Binding-site contacts:
Ligand atom O2 contacts residue ASP259 of chain 2.B at 3.7 Å.
Ligand atom C2 contacts residue ARG257 of chain 2.B at 3.3 Å.
Ligand atom O8 contacts residue ARG322 of chain 2.B at 2.9 Å (salt-bridge).
Ligand atom O2 contacts residue ARG257 of chain 2.B at 2.7 Å (salt-bridge).
Ligand atom C9 contacts residue ASP259 of chain 2.B at 3.8 Å.
Ligand atom O10 contacts residue ASN311 of chain 2.B at 3.1 Å (h-bond).
Ligand atom C1 contacts residue THR321 of chain 2.B at 3.7 Å.
Ligand atom C1 contacts residue ARG257 of chain 2.B at 3.2 Å.
Ligand atom O5 contacts residue ARG257 of chain 2.B at 3.4 Å (salt-bridge).
Ligand atom C4 contacts residue ARG257 of chain 2.B at 3.6 Å.
Ligand atom O1A contacts residue THR321 of chain 2.B at 3.1 Å (h-bond).
Ligand atom C1 contacts residue ASP259 of chain 2.B at 3.7 Å.
Ligand atom C3 contacts residue ARG257 of chain 2.B at 3.0 Å.
Ligand atom O7 contacts residue ASP310 of chain 2.B at 3.0 Å (salt-bridge).
Ligand atom O3 contacts residue ARG257 of chain 2.B at 2.9 Å.
Ligand atom O1B contacts residue THR321 of chain 2.B at 3.0 Å (h-bond).
Ligand atom C11 contacts residue TYR319 of chain 2.B at 3.9 Å (hydrophobic).
Ligand atom C5 contacts residue TYR319 of chain 2.B at 3.3 Å (hydrophobic).
Ligand atom C4 contacts residue TYR319 of chain 2.B at 3.3 Å (hydrophobic).
Ligand atom O8 contacts residue ASP259 of chain 2.B at 3.7 Å.
Ligand atom O9 contacts residue TYR320 of chain 2.B at 3.7 Å.
Ligand atom C7 contacts residue TYR320 of chain 2.B at 3.9 Å (hydrophobic).
Ligand atom C3 contacts residue ASP259 of chain 2.B at 3.7 Å.
Ligand atom C9 contacts residue ARG322 of chain 2.B at 3.7 Å.
Ligand atom C10 contacts residue TYR319 of chain 2.B at 3.7 Å (hydrophobic).
Ligand atom C9 contacts residue ASP310 of chain 2.B at 3.4 Å.
Ligand atom O4 contacts residue ARG257 of chain 2.B at 3.1 Å (salt-bridge).
Ligand atom O9 contacts residue ASP310 of chain 2.B at 2.6 Å (salt-bridge).
Ligand atom C1 contacts residue ARG257 of chain 2.B at 3.9 Å.
Ligand atom O4 contacts residue TYR319 of chain 2.B at 3.9 Å.
Ligand atom O3 contacts residue ASP259 of chain 2.B at 3.4 Å (salt-bridge).
Ligand atom O1B contacts residue ARG257 of chain 2.B at 3.6 Å.
Ligand atom N5 contacts residue TYR319 of chain 2.B at 2.7 Å (h-bond).
Ligand atom C11 contacts residue TYR320 of chain 2.B at 3.6 Å (hydrophobic).
Ligand atom C6 contacts residue TYR319 of chain 2.B at 3.6 Å (hydrophobic).
Ligand atom N5 contacts residue TYR320 of chain 2.B at 3.7 Å.
Ligand atom O1B contacts residue TYR320 of chain 2.B at 3.6 Å.
Ligand atom C11 contacts residue ASP310 of chain 2.B at 3.7 Å.
Ligand atom C7 contacts residue ASP310 of chain 2.B at 3.8 Å.
Ligand atom O9 contacts residue ARG322 of chain 2.B at 2.9 Å (salt-bridge).

Sequence of chain 2.B:
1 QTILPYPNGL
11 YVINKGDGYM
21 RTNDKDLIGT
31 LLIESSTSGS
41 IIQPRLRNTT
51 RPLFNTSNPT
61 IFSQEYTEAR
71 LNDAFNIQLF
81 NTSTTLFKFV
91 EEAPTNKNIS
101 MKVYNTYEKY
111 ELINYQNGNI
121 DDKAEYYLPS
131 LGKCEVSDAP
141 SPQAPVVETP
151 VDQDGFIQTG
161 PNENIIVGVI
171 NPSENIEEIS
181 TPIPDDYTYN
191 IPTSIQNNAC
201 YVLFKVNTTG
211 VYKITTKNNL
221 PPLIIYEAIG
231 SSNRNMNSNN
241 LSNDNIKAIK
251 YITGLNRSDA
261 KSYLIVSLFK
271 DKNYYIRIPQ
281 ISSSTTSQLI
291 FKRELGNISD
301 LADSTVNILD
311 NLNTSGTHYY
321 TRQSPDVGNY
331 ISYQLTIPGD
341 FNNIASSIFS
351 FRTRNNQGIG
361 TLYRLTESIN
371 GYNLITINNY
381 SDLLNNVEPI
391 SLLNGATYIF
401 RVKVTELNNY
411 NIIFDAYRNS

This small molecule binds to this protein.
Small molecule (SMILES): CC(=O)N[C@H]1[C@H]([C@H](O)[C@H](O)CO)O[C@@](OC[C@H]2O[C@@H](O[C@H]3[C@H](O)[C@@H](O)[C@H](O)O[C@@H]3CO)[C@H](O)[C@@H](O)[C@H]2O)(C(=O)O)C[C@@H]1O